Sequence of chain 2.B:
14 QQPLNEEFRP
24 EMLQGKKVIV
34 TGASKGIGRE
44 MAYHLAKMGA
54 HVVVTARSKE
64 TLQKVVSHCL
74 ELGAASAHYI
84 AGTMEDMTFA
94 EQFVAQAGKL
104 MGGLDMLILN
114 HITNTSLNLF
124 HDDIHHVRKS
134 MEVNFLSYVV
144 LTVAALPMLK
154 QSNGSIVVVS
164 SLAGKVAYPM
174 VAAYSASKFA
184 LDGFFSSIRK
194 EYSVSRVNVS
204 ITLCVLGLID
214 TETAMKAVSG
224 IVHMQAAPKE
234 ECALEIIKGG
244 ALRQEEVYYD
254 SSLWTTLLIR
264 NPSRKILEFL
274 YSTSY

The small molecule below binds the protein below.
Small molecule (SMILES): C[C@](O)(c1ccc(C(=O)N(C2CC2)C2CCN(CC3(C(N)=O)CC3)CC2)cc1)C(F)(F)F

Sequence of chain 2.A:
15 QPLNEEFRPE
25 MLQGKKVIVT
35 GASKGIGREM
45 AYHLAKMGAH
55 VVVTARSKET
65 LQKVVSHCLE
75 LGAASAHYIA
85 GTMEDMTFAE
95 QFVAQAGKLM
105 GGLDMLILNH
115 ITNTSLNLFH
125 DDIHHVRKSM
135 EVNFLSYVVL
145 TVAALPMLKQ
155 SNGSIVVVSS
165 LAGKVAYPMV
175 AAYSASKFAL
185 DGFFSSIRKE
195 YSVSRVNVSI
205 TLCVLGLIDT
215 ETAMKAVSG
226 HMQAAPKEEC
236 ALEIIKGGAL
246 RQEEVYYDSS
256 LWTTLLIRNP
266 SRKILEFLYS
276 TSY

Binding-site contacts:
Ligand atom C25 contacts residue TYR171 of chain 2.B at 3.7 Å (hydrophobic).
Ligand atom F22 contacts residue THR118 of chain 2.B at 3.8 Å.
Ligand atom C25 contacts residue LEU211 of chain 2.B at 3.6 Å (hydrophobic).
Ligand atom O10 contacts residue THR216 of chain 2.B at 3.8 Å.
Ligand atom O13 contacts residue TYR177 of chain 2.B at 3.0 Å (h-bond).
Ligand atom O1 contacts residue TYR171 of chain 2.B at 3.6 Å.
Ligand atom C4 contacts residue TYR177 of chain 2.B at 3.9 Å (hydrophobic).
Ligand atom C24 contacts residue LEU209 of chain 2.B at 3.4 Å (hydrophobic).
Ligand atom O13 contacts residue SER164 of chain 2.B at 2.8 Å (h-bond).
Ligand atom C24 contacts residue LEU211 of chain 2.B at 3.8 Å (hydrophobic).
Ligand atom C19 contacts residue MET227 of chain 2.B at 3.8 Å (hydrophobic).
Ligand atom F21 contacts residue LEU120 of chain 2.B at 3.9 Å.
Ligand atom O13 contacts residue NAP1 of chain 2.E at 3.2 Å.
Ligand atom F23 contacts residue THR118 of chain 2.B at 3.2 Å.
Ligand atom O10 contacts residue ALA217 of chain 2.B at 3.4 Å.
Ligand atom C11 contacts residue NAP1 of chain 2.E at 3.9 Å.
Ligand atom O1 contacts residue SER277 of chain 2.A at 3.3 Å (h-bond).
Ligand atom N1 contacts residue TYR278 of chain 2.A at 3.8 Å.
Ligand atom F22 contacts residue LEU120 of chain 2.B at 3.4 Å.
Ligand atom C24 contacts residue NAP1 of chain 2.E at 3.8 Å.
Ligand atom C15 contacts residue SER164 of chain 2.B at 3.7 Å.
Ligand atom C9 contacts residue THR118 of chain 2.B at 3.8 Å.
Ligand atom C3 contacts residue TYR177 of chain 2.B at 3.5 Å (hydrophobic).
Ligand atom C12 contacts residue VAL225 of chain 2.B at 3.9 Å (hydrophobic).
Ligand atom C24 contacts residue SER164 of chain 2.B at 3.4 Å.
Ligand atom N1 contacts residue SER277 of chain 2.A at 3.2 Å (h-bond).
Ligand atom F21 contacts residue ALA220 of chain 2.B at 3.2 Å.
Ligand atom C16 contacts residue TYR171 of chain 2.B at 3.7 Å (hydrophobic).
Ligand atom C10 contacts residue PRO172 of chain 2.B at 3.2 Å (hydrophobic).
Ligand atom C10 contacts residue MET173 of chain 2.B at 3.8 Å (hydrophobic).
Ligand atom C13 contacts residue SER277 of chain 2.A at 3.6 Å.
Ligand atom F22 contacts residue SER119 of chain 2.B at 3.7 Å.
Ligand atom C13 contacts residue TYR171 of chain 2.B at 3.9 Å (hydrophobic).
Ligand atom N1 contacts residue TYR274 of chain 2.A at 3.9 Å.
Ligand atom C11 contacts residue SER164 of chain 2.B at 3.9 Å.
Ligand atom F23 contacts residue ALA220 of chain 2.B at 3.6 Å.
Ligand atom C24 contacts residue GLY210 of chain 2.B at 3.7 Å.
Ligand atom C5 contacts residue NAP1 of chain 2.E at 3.6 Å.
Ligand atom O1 contacts residue MET227 of chain 2.B at 3.5 Å (h-bond).
Ligand atom C11 contacts residue TYR177 of chain 2.B at 3.9 Å (hydrophobic).